This small molecule binds to this protein.
Small molecule (SMILES): CC(=O)N[C@@H]1[C@@H](O)[C@H](O)[C@@H](CO)O[C@H]1O

Binding-site contacts:
Ligand atom C8 contacts residue THR160 of chain 1.A at 3.7 Å.
Ligand atom C1 contacts residue ASN159 of chain 1.A at 1.6 Å.
Ligand atom N2 contacts residue ASN159 of chain 1.A at 3.0 Å (h-bond).
Ligand atom C8 contacts residue ASN159 of chain 1.A at 3.2 Å.
Ligand atom C5 contacts residue ASN159 of chain 1.A at 3.7 Å.
Ligand atom C3 contacts residue ASN159 of chain 1.A at 3.7 Å.
Ligand atom C4 contacts residue ASN159 of chain 1.A at 4.2 Å.
Ligand atom O5 contacts residue ARG154 of chain 1.A at 2.9 Å (salt-bridge).
Ligand atom C7 contacts residue ASN159 of chain 1.A at 3.2 Å.
Ligand atom O3 contacts residue ASN159 of chain 1.A at 4.5 Å.
Ligand atom C1 contacts residue ARG154 of chain 1.A at 3.3 Å.
Ligand atom O7 contacts residue ASN159 of chain 1.A at 3.3 Å (h-bond).
Ligand atom C2 contacts residue ASN159 of chain 1.A at 2.4 Å.
Ligand atom O5 contacts residue ASN159 of chain 1.A at 2.4 Å (h-bond).
Ligand atom C5 contacts residue ARG154 of chain 1.A at 4.0 Å.
Ligand atom C7 contacts residue THR160 of chain 1.A at 4.5 Å.
Ligand atom C6 contacts residue ARG154 of chain 1.A at 4.4 Å.

Sequence of chain 1.A:
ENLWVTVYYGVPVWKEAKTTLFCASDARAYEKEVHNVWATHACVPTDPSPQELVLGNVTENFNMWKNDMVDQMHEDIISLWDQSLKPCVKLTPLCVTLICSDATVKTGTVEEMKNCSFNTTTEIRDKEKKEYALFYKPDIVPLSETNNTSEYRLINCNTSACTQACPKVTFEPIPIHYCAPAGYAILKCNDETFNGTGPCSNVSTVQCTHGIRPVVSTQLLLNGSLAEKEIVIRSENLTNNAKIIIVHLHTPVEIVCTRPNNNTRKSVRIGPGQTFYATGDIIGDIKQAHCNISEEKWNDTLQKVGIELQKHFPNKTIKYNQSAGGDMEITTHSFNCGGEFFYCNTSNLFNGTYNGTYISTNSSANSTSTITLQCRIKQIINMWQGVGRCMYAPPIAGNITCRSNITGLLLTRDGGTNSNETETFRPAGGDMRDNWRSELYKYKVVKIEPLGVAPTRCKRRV